Sequence of chain 1.C:
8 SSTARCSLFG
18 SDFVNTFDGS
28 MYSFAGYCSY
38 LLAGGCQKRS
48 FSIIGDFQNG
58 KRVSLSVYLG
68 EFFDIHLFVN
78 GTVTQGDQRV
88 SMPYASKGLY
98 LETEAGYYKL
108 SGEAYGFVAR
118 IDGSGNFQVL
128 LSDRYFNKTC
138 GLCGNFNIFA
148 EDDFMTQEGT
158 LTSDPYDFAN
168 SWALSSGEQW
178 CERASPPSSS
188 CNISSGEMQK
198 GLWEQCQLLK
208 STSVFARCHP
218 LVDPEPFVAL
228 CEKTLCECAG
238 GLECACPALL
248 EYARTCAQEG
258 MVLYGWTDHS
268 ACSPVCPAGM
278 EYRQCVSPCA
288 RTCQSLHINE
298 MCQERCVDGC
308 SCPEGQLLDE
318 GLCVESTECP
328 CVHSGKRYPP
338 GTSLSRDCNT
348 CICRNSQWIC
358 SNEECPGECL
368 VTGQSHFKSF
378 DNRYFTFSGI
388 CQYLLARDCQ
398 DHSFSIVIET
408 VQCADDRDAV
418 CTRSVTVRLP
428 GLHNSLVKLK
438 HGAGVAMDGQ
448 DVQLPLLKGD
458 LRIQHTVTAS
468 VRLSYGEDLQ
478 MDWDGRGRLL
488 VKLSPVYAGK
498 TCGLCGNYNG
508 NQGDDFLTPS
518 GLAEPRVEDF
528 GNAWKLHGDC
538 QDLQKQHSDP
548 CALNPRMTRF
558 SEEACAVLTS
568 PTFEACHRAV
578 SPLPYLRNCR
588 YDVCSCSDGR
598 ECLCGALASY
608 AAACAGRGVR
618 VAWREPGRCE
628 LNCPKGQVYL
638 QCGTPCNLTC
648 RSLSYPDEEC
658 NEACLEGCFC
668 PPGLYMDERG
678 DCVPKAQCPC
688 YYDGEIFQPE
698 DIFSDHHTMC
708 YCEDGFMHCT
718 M

The protein below binds the small molecule below.
Small molecule (SMILES): CC(=O)N[C@@H]1[C@@H](O)[C@H](O)[C@@H](CO)O[C@H]1O

Binding-site contacts:
Ligand atom C3 contacts residue ASN134 of chain 1.C at 3.8 Å.
Ligand atom C7 contacts residue ASN134 of chain 1.C at 3.1 Å.
Ligand atom C2 contacts residue ASN134 of chain 1.C at 2.5 Å.
Ligand atom C5 contacts residue ASN134 of chain 1.C at 3.6 Å.
Ligand atom O5 contacts residue ASN134 of chain 1.C at 2.4 Å (h-bond).
Ligand atom C4 contacts residue ASN134 of chain 1.C at 4.2 Å.
Ligand atom O7 contacts residue ASN134 of chain 1.C at 3.2 Å (h-bond).
Ligand atom N2 contacts residue ASN134 of chain 1.C at 2.9 Å (h-bond).
Ligand atom C8 contacts residue ASN134 of chain 1.C at 4.2 Å.
Ligand atom C1 contacts residue ASN134 of chain 1.C at 1.4 Å.